The protein below binds the small molecule below.
Small molecule (SMILES): Nc1nc(=O)c2ncn([C@@H]3O[C@H](CO[P](=O)(O)O[C@H]4[C@@H](O)[C@H](n5cnc6c(N)ncnc65)O[C@@H]4CO[P](=O)(O)O[C@H]4[C@@H](O)[C@H](n5cnc6c(=O)nc(N)[nH]c65)O[C@@H]4CO[P](=O)(O)O[C@H]4[C@@H](O)[C@H](n5cnc6c(=O)nc(N)[nH]c65)O[C@@H]4COP(=O)=O)[C@@H](O)[C@H]3O)c2[nH]1

Binding-site contacts:
Ligand atom C4 contacts residue ASN18 of chain 1.A at 4.3 Å.
Ligand atom O2' contacts residue GLY124 of chain 1.A at 3.0 Å.
Ligand atom C1' contacts residue ASN18 of chain 1.A at 3.5 Å.
Ligand atom O3' contacts residue GLY124 of chain 1.A at 3.9 Å.
Ligand atom C3' contacts residue GLY124 of chain 1.A at 4.4 Å.
Ligand atom N3 contacts residue ASN18 of chain 1.A at 4.4 Å.
Ligand atom OP1 contacts residue ASN18 of chain 1.A at 4.0 Å.
Ligand atom N9 contacts residue ASN18 of chain 1.A at 3.5 Å.
Ligand atom P contacts residue ASN18 of chain 1.A at 3.2 Å.
Ligand atom O3' contacts residue MET123 of chain 1.A at 4.2 Å.
Ligand atom O2' contacts residue ILE16 of chain 1.A at 4.1 Å.
Ligand atom N7 contacts residue ASN18 of chain 1.A at 4.3 Å.
Ligand atom O4' contacts residue ILE16 of chain 1.A at 4.3 Å.
Ligand atom C4' contacts residue ASN18 of chain 1.A at 3.3 Å.
Ligand atom C4' contacts residue ILE16 of chain 1.A at 4.0 Å (hydrophobic).
Ligand atom O4' contacts residue ASN18 of chain 1.A at 2.4 Å (h-bond).
Ligand atom O5' contacts residue ASN18 of chain 1.A at 2.2 Å (h-bond).
Ligand atom C2' contacts residue GLY124 of chain 1.A at 4.3 Å.
Ligand atom C4' contacts residue GLY124 of chain 1.A at 4.1 Å.
Ligand atom C4' contacts residue VAL121 of chain 1.A at 4.4 Å (hydrophobic).
Ligand atom O4' contacts residue ILE17 of chain 1.A at 4.5 Å.
Ligand atom OP2 contacts residue ASN18 of chain 1.A at 4.4 Å.
Ligand atom C5' contacts residue ASN18 of chain 1.A at 3.3 Å.
Ligand atom C8 contacts residue ASN18 of chain 1.A at 3.6 Å.

Sequence of chain 1.A:
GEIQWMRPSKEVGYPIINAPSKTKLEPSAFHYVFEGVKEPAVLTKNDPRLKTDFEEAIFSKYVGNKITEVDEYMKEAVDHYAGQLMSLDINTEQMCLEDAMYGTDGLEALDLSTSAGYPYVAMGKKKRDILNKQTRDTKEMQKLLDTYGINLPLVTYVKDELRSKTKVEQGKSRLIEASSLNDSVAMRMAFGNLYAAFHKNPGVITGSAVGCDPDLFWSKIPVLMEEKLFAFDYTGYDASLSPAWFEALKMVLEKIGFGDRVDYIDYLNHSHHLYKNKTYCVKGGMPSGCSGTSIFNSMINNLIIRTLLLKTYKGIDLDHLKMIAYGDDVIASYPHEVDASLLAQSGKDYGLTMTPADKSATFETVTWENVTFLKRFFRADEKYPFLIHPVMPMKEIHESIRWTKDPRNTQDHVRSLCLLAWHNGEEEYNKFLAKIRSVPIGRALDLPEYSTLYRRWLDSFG